Binding-site contacts:
Ligand atom C4' contacts residue HIS772 of chain 1.L at 4.3 Å.
Ligand atom P contacts residue LYS704 of chain 1.L at 4.4 Å.
Ligand atom OP2 contacts residue LYS704 of chain 1.L at 3.6 Å.
Ligand atom C3' contacts residue LYS704 of chain 1.L at 4.1 Å.
Ligand atom C5' contacts residue GLU643 of chain 1.L at 4.4 Å.
Ligand atom C5' contacts residue LYS704 of chain 1.L at 3.7 Å.
Ligand atom O3' contacts residue LYS704 of chain 1.L at 3.9 Å.
Ligand atom P contacts residue TRP682 of chain 1.L at 4.2 Å.
Ligand atom O5' contacts residue LYS704 of chain 1.L at 3.8 Å.
Ligand atom P contacts residue GLU643 of chain 1.L at 3.2 Å.
Ligand atom O5' contacts residue HIS772 of chain 1.L at 4.4 Å.
Ligand atom OP1 contacts residue LYS704 of chain 1.L at 4.1 Å.
Ligand atom OP1 contacts residue LYS704 of chain 1.L at 3.8 Å.
Ligand atom OP1 contacts residue GLU643 of chain 1.L at 3.1 Å (salt-bridge).
Ligand atom OP2 contacts residue TRP682 of chain 1.L at 3.9 Å.
Ligand atom OP1 contacts residue TRP682 of chain 1.L at 3.6 Å.
Ligand atom P contacts residue GLU775 of chain 1.L at 4.2 Å.
Ligand atom OP2 contacts residue GLU643 of chain 1.L at 3.1 Å (salt-bridge).
Ligand atom O5' contacts residue GLU643 of chain 1.L at 3.2 Å (salt-bridge).
Ligand atom OP1 contacts residue GLU775 of chain 1.L at 3.3 Å (salt-bridge).
Ligand atom O3' contacts residue GLU775 of chain 1.L at 3.8 Å.
Ligand atom P contacts residue LYS704 of chain 1.L at 4.2 Å.

The small molecule below binds the protein below.
Small molecule (SMILES): Cc1cn([C@H]2C[C@H](O[P](=O)(O)OC[C@H]3O[C@@H](n4ccc(N)nc4=O)C[C@@H]3O[P](=O)(O)OC[C@H]3O[C@@H](n4cnc5c(=O)nc(N)[nH]c54)C[C@@H]3O[P](=O)(O)OC[C@H]3O[C@@H](n4cnc5c(N)ncnc54)C[C@@H]3O[P](=O)(O)OC[C@H]3O[C@@H](n4cc(C)c(=O)[nH]c4=O)C[C@@H]3O)[C@@H](COP(=O)=O)O2)c(=O)[nH]c1=O

Sequence of chain 1.L:
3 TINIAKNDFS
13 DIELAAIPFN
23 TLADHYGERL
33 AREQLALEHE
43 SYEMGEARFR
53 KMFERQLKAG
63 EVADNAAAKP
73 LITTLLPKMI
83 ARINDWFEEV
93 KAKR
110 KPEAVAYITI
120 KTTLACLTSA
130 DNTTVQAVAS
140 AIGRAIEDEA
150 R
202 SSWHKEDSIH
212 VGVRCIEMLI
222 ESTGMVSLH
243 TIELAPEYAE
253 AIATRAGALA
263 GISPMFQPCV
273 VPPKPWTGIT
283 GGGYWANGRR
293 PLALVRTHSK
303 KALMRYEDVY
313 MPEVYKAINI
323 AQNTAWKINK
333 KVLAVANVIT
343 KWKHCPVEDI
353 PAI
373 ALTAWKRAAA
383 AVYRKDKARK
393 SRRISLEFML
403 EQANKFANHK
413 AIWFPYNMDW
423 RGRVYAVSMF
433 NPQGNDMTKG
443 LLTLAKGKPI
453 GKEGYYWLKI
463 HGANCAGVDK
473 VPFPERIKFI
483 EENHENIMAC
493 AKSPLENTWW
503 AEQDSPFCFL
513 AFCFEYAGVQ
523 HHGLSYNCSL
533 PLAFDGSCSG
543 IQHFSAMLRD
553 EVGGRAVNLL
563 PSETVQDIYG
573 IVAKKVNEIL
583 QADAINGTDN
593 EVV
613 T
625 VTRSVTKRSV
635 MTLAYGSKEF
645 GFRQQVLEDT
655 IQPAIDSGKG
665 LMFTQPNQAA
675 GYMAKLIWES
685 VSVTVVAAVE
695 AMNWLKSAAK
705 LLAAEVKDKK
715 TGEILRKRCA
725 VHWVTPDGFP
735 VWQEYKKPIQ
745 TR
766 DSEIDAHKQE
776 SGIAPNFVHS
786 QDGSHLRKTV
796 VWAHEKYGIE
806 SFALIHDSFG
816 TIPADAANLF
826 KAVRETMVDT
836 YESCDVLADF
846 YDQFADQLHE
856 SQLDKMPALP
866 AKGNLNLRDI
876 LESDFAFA